A protein and the small-molecule ligand that binds it are described below.
Small molecule (SMILES): N[C@H](CCc1ccccc1)[P](=O)(O)C[C@@H](Cc1ccccc1)C(=O)O

Binding-site contacts:
Ligand atom N contacts residue ASP296 of chain 1.A at 3.2 Å (salt-bridge).
Ligand atom N contacts residue ASP316 of chain 1.A at 2.6 Å (salt-bridge).
Ligand atom C13 contacts residue ALA494 of chain 1.A at 3.5 Å (hydrophobic).
Ligand atom P contacts residue ZN1 of chain 1.N at 2.9 Å.
Ligand atom C5 contacts residue ARG380 of chain 1.A at 3.4 Å.
Ligand atom P contacts residue ASP376 of chain 1.A at 3.4 Å.
Ligand atom N contacts residue ZN1 of chain 1.O at 2.1 Å.
Ligand atom C7 contacts residue CO31 of chain 1.M at 3.6 Å.
Ligand atom C6 contacts residue ILE464 of chain 1.A at 3.4 Å (hydrophobic).
Ligand atom C13 contacts residue PHE315 of chain 1.A at 3.2 Å (hydrophobic).
Ligand atom C14 contacts residue ALA494 of chain 1.A at 3.6 Å (hydrophobic).
Ligand atom O3 contacts residue ASP376 of chain 1.A at 2.8 Å (salt-bridge).
Ligand atom P contacts residue ZN1 of chain 1.O at 3.3 Å.
Ligand atom O3 contacts residue LYS303 of chain 1.A at 2.7 Å (salt-bridge).
Ligand atom O1 contacts residue GLY406 of chain 1.A at 2.6 Å (h-bond).
Ligand atom C19 contacts residue ZN1 of chain 1.O at 3.1 Å.
Ligand atom C4 contacts residue ASN374 of chain 1.A at 3.7 Å.
Ligand atom C19 contacts residue ZN1 of chain 1.N at 3.6 Å.
Ligand atom O4 contacts residue GLU378 of chain 1.A at 3.3 Å (salt-bridge).
Ligand atom C17 contacts residue LEU404 of chain 1.A at 2.7 Å (hydrophobic).
Ligand atom O3 contacts residue ZN1 of chain 1.N at 2.2 Å.
Ligand atom C19 contacts residue ASP296 of chain 1.A at 3.6 Å.
Ligand atom P contacts residue ASP296 of chain 1.A at 3.8 Å.
Ligand atom O4 contacts residue ASP296 of chain 1.A at 3.6 Å (salt-bridge).
Ligand atom C3 contacts residue ASN374 of chain 1.A at 3.5 Å.
Ligand atom C10 contacts residue MET313 of chain 1.A at 3.6 Å (hydrophobic).
Ligand atom C12 contacts residue MET309 of chain 1.A at 3.5 Å (hydrophobic).
Ligand atom O4 contacts residue LYS291 of chain 1.A at 3.2 Å (salt-bridge).
Ligand atom C19 contacts residue LYS303 of chain 1.A at 3.5 Å.
Ligand atom C17 contacts residue CO31 of chain 1.M at 3.5 Å.
Ligand atom N contacts residue THR403 of chain 1.A at 3.4 Å (h-bond).
Ligand atom O4 contacts residue ZN1 of chain 1.O at 2.4 Å.
Ligand atom O1 contacts residue THR405 of chain 1.A at 3.6 Å.
Ligand atom P contacts residue LEU404 of chain 1.A at 3.7 Å.
Ligand atom O4 contacts residue ZN1 of chain 1.N at 2.8 Å.
Ligand atom O4 contacts residue LEU404 of chain 1.A at 3.6 Å (h-bond).
Ligand atom O4 contacts residue ASP376 of chain 1.A at 3.2 Å (salt-bridge).
Ligand atom O4 contacts residue CO31 of chain 1.M at 2.6 Å (h-bond).
Ligand atom O3 contacts residue ASP296 of chain 1.A at 3.5 Å (salt-bridge).
Ligand atom N contacts residue LYS291 of chain 1.A at 3.1 Å (salt-bridge).

Sequence of chain 1.A:
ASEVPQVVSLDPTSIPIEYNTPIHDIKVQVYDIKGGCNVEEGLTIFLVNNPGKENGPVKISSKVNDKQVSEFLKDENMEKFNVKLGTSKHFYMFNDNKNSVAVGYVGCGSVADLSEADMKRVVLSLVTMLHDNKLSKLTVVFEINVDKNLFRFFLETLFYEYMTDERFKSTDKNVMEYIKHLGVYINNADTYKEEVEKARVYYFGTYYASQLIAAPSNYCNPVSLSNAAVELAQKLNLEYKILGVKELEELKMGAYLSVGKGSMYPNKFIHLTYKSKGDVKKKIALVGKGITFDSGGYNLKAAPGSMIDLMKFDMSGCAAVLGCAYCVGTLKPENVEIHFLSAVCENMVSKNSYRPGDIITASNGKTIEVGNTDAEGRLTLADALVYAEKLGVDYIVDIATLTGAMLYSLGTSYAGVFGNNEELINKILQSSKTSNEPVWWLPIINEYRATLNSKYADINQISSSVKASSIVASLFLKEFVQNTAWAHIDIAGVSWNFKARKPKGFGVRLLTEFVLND